This small molecule binds to this protein.
Small molecule (SMILES): O=C([O-])C(=O)[O-]

Sequence of chain 1.C:
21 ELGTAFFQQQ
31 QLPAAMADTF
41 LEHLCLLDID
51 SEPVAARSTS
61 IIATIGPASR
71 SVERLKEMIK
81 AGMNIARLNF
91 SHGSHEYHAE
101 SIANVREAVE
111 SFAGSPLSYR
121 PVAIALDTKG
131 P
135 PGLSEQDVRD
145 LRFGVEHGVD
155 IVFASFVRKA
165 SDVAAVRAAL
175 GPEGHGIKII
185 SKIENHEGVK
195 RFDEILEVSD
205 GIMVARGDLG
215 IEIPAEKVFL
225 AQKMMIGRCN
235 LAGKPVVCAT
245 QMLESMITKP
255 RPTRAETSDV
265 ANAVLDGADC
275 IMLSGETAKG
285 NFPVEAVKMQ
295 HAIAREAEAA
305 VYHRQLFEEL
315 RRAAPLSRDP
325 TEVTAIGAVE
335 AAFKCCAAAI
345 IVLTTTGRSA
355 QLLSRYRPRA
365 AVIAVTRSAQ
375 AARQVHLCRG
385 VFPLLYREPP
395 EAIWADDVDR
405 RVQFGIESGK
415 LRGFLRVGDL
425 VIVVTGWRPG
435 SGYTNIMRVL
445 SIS

Binding-site contacts:
Ligand atom O1 contacts residue GLY211 of chain 1.C at 2.9 Å (h-bond).
Ligand atom C1 contacts residue MG1 of chain 1.V at 3.1 Å.
Ligand atom C2 contacts residue MG1 of chain 1.V at 3.1 Å.
Ligand atom O1 contacts residue ALA209 of chain 1.C at 3.4 Å.
Ligand atom O2 contacts residue ARG87 of chain 1.C at 4.3 Å.
Ligand atom C1 contacts residue THR244 of chain 1.C at 3.6 Å.
Ligand atom C2 contacts residue GLU188 of chain 1.C at 3.8 Å.
Ligand atom O1 contacts residue MG1 of chain 1.V at 4.4 Å.
Ligand atom O3 contacts residue MG1 of chain 1.V at 2.3 Å.
Ligand atom O2 contacts residue MG1 of chain 1.V at 4.3 Å.
Ligand atom O3 contacts residue GLU188 of chain 1.C at 2.9 Å (salt-bridge).
Ligand atom O4 contacts residue LYS186 of chain 1.C at 2.7 Å (salt-bridge).
Ligand atom C2 contacts residue LYS186 of chain 1.C at 3.6 Å.
Ligand atom O1 contacts residue ARG210 of chain 1.C at 3.6 Å.
Ligand atom C2 contacts residue ALA209 of chain 1.C at 3.7 Å (hydrophobic).
Ligand atom C1 contacts residue GLU188 of chain 1.C at 3.6 Å.
Ligand atom O3 contacts residue ALA209 of chain 1.C at 3.9 Å.
Ligand atom O2 contacts residue MET276 of chain 1.C at 4.1 Å.
Ligand atom O2 contacts residue LYS186 of chain 1.C at 3.8 Å.
Ligand atom C2 contacts residue THR244 of chain 1.C at 3.9 Å.
Ligand atom O3 contacts residue ASP212 of chain 1.C at 2.9 Å (salt-bridge).
Ligand atom O2 contacts residue THR244 of chain 1.C at 3.4 Å (h-bond).
Ligand atom O2 contacts residue MET207 of chain 1.C at 4.1 Å.
Ligand atom O4 contacts residue MG1 of chain 1.V at 2.3 Å.
Ligand atom C1 contacts residue ALA209 of chain 1.C at 3.5 Å (hydrophobic).
Ligand atom O4 contacts residue GLU188 of chain 1.C at 3.3 Å (salt-bridge).
Ligand atom O4 contacts residue ALA209 of chain 1.C at 4.2 Å.
Ligand atom O3 contacts residue GLY211 of chain 1.C at 3.9 Å.
Ligand atom O2 contacts residue ALA209 of chain 1.C at 4.0 Å.
Ligand atom O4 contacts residue ASP212 of chain 1.C at 4.2 Å.
Ligand atom O1 contacts residue ASP212 of chain 1.C at 3.8 Å.
Ligand atom O1 contacts residue THR244 of chain 1.C at 2.6 Å (h-bond).
Ligand atom C1 contacts residue ASP212 of chain 1.C at 3.8 Å.
Ligand atom C1 contacts residue GLY211 of chain 1.C at 3.8 Å.